Binding-site contacts:
Ligand atom C5 contacts residue ASN485 of chain 2.A at 3.7 Å.
Ligand atom C3 contacts residue ASN485 of chain 2.A at 3.7 Å.
Ligand atom O3 contacts residue ARG465 of chain 2.A at 4.1 Å.
Ligand atom C7 contacts residue ARG465 of chain 2.A at 4.0 Å.
Ligand atom C7 contacts residue GLU482 of chain 2.A at 4.2 Å.
Ligand atom C2 contacts residue ASN485 of chain 2.A at 2.3 Å.
Ligand atom C8 contacts residue GLU482 of chain 2.A at 4.0 Å.
Ligand atom C8 contacts residue ARG465 of chain 2.A at 3.9 Å.
Ligand atom C8 contacts residue ASN485 of chain 2.A at 4.4 Å.
Ligand atom O7 contacts residue GLU482 of chain 2.A at 4.4 Å.
Ligand atom C4 contacts residue ASN485 of chain 2.A at 4.2 Å.
Ligand atom N2 contacts residue ASN485 of chain 2.A at 2.7 Å (h-bond).
Ligand atom O7 contacts residue ARG465 of chain 2.A at 3.6 Å.
Ligand atom C8 contacts residue LYS469 of chain 2.A at 4.0 Å.
Ligand atom O7 contacts residue ASN485 of chain 2.A at 3.3 Å (h-bond).
Ligand atom C7 contacts residue ASN485 of chain 2.A at 3.2 Å.
Ligand atom C1 contacts residue ASN485 of chain 2.A at 1.4 Å.
Ligand atom O5 contacts residue ASN485 of chain 2.A at 2.4 Å (h-bond).

Sequence of chain 2.A:
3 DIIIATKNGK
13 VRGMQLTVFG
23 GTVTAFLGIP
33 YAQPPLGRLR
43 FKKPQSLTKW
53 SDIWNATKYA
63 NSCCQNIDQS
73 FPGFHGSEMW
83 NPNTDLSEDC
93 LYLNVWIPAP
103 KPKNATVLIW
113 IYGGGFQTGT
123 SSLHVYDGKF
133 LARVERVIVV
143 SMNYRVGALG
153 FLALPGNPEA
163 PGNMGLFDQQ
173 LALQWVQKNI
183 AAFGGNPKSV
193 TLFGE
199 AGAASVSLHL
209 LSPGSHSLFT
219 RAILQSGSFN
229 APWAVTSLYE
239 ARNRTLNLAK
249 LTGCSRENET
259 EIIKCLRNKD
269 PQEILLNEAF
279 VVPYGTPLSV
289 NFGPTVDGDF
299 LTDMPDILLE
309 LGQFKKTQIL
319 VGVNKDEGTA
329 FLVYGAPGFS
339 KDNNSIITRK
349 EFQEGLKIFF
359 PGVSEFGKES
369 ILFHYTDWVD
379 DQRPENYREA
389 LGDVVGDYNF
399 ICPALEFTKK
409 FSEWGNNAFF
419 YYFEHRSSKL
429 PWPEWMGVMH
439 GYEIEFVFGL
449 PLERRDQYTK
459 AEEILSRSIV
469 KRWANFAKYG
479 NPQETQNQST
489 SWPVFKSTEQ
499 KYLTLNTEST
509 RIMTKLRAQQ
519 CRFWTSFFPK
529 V

The small molecule below binds the protein below.
Small molecule (SMILES): CC(=O)N[C@@H]1[C@@H](O)[C@H](O)[C@@H](CO)O[C@H]1O